Sequence of chain 1.E:
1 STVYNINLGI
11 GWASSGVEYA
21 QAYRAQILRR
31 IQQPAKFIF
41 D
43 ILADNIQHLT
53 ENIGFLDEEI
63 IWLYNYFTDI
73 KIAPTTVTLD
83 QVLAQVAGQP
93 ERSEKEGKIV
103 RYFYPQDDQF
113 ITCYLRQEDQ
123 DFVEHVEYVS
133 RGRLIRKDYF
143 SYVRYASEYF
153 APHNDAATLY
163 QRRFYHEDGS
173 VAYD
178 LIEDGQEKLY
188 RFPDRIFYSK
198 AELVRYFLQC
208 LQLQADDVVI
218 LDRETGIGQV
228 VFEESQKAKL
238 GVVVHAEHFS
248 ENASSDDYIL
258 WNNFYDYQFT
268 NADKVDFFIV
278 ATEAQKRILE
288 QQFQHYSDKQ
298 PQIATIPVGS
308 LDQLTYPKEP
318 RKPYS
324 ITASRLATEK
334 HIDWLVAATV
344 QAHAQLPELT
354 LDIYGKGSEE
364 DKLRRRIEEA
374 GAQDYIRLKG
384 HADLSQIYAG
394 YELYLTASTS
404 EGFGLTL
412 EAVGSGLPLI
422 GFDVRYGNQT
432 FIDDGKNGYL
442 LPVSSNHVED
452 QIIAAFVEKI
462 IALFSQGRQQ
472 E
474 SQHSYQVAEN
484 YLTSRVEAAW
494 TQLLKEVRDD

Binding-site contacts:
Ligand atom C7 contacts residue UDP1 of chain 1.N at 3.9 Å.
Ligand atom O1 contacts residue VAL17 of chain 1.E at 3.5 Å.
Ligand atom C7 contacts residue ALA243 of chain 1.E at 3.3 Å (hydrophobic).
Ligand atom C1 contacts residue UDP1 of chain 1.N at 3.3 Å.
Ligand atom N2 contacts residue ALA243 of chain 1.E at 3.7 Å.
Ligand atom O5 contacts residue GLY16 of chain 1.E at 4.0 Å.
Ligand atom C6 contacts residue ALA20 of chain 1.E at 4.0 Å (hydrophobic).
Ligand atom C2 contacts residue ALA243 of chain 1.E at 3.9 Å (hydrophobic).
Ligand atom O1 contacts residue HIS242 of chain 1.E at 3.8 Å.
Ligand atom C5 contacts residue HIS242 of chain 1.E at 4.0 Å.
Ligand atom O3 contacts residue PHE406 of chain 1.E at 3.0 Å (h-bond).
Ligand atom N2 contacts residue UDP1 of chain 1.N at 3.3 Å (h-bond).
Ligand atom C5 contacts residue GLY16 of chain 1.E at 4.0 Å.
Ligand atom C6 contacts residue HIS242 of chain 1.E at 3.4 Å.
Ligand atom C4 contacts residue UDP1 of chain 1.N at 3.9 Å.
Ligand atom C6 contacts residue GLY16 of chain 1.E at 4.0 Å.
Ligand atom C8 contacts residue SER403 of chain 1.E at 4.0 Å.
Ligand atom O7 contacts residue GLY405 of chain 1.E at 3.2 Å (h-bond).
Ligand atom O4 contacts residue LEU408 of chain 1.E at 4.0 Å.
Ligand atom C4 contacts residue PHE406 of chain 1.E at 3.9 Å (hydrophobic).
Ligand atom O7 contacts residue ALA243 of chain 1.E at 3.0 Å.
Ligand atom C6 contacts residue VAL305 of chain 1.E at 3.6 Å (hydrophobic).
Ligand atom C7 contacts residue GLU404 of chain 1.E at 3.5 Å.
Ligand atom O4 contacts residue PHE406 of chain 1.E at 3.0 Å (h-bond).
Ligand atom O7 contacts residue GLU404 of chain 1.E at 3.4 Å (salt-bridge).
Ligand atom C8 contacts residue GLU404 of chain 1.E at 3.6 Å.
Ligand atom C2 contacts residue UDP1 of chain 1.N at 3.8 Å.
Ligand atom C3 contacts residue PHE406 of chain 1.E at 3.8 Å (hydrophobic).
Ligand atom O6 contacts residue HIS242 of chain 1.E at 3.2 Å.
Ligand atom O4 contacts residue UDP1 of chain 1.N at 3.4 Å (h-bond).
Ligand atom C3 contacts residue UDP1 of chain 1.N at 3.5 Å.
Ligand atom C8 contacts residue ALA243 of chain 1.E at 4.0 Å (hydrophobic).
Ligand atom O5 contacts residue HIS242 of chain 1.E at 3.2 Å.
Ligand atom O5 contacts residue UDP1 of chain 1.N at 4.0 Å.
Ligand atom C5 contacts residue UDP1 of chain 1.N at 3.9 Å.
Ligand atom O3 contacts residue GLY405 of chain 1.E at 3.3 Å (h-bond).
Ligand atom O5 contacts residue VAL17 of chain 1.E at 3.8 Å.
Ligand atom O3 contacts residue GLU404 of chain 1.E at 3.6 Å (salt-bridge).
Ligand atom O6 contacts residue VAL305 of chain 1.E at 3.3 Å.
Ligand atom O7 contacts residue SER403 of chain 1.E at 4.0 Å.

This small molecule binds to this protein.
Small molecule (SMILES): CC(=O)N[C@@H]1[C@@H](O)[C@H](O)[C@@H](CO)O[C@H]1O